Binding-site contacts:
Ligand atom C6 contacts residue ASN479 of chain 1.A at 3.5 Å.
Ligand atom O6 contacts residue ILE257 of chain 1.A at 4.5 Å.
Ligand atom C4 contacts residue ASN484 of chain 1.A at 4.3 Å.
Ligand atom C1 contacts residue ASN484 of chain 1.A at 1.5 Å.
Ligand atom O5 contacts residue ASN484 of chain 1.A at 2.6 Å (h-bond).
Ligand atom C2 contacts residue ASN484 of chain 1.A at 2.4 Å.
Ligand atom N2 contacts residue ASN484 of chain 1.A at 2.7 Å (h-bond).
Ligand atom C5 contacts residue ASN484 of chain 1.A at 3.8 Å.
Ligand atom C5 contacts residue ASN479 of chain 1.A at 4.3 Å.
Ligand atom O5 contacts residue ASN479 of chain 1.A at 3.8 Å.
Ligand atom C8 contacts residue ASN484 of chain 1.A at 3.6 Å.
Ligand atom C7 contacts residue ASN484 of chain 1.A at 3.3 Å.
Ligand atom O6 contacts residue ASN479 of chain 1.A at 2.7 Å (h-bond).
Ligand atom C3 contacts residue ASN484 of chain 1.A at 3.8 Å.
Ligand atom O7 contacts residue ASN484 of chain 1.A at 4.2 Å.

Sequence of chain 1.A:
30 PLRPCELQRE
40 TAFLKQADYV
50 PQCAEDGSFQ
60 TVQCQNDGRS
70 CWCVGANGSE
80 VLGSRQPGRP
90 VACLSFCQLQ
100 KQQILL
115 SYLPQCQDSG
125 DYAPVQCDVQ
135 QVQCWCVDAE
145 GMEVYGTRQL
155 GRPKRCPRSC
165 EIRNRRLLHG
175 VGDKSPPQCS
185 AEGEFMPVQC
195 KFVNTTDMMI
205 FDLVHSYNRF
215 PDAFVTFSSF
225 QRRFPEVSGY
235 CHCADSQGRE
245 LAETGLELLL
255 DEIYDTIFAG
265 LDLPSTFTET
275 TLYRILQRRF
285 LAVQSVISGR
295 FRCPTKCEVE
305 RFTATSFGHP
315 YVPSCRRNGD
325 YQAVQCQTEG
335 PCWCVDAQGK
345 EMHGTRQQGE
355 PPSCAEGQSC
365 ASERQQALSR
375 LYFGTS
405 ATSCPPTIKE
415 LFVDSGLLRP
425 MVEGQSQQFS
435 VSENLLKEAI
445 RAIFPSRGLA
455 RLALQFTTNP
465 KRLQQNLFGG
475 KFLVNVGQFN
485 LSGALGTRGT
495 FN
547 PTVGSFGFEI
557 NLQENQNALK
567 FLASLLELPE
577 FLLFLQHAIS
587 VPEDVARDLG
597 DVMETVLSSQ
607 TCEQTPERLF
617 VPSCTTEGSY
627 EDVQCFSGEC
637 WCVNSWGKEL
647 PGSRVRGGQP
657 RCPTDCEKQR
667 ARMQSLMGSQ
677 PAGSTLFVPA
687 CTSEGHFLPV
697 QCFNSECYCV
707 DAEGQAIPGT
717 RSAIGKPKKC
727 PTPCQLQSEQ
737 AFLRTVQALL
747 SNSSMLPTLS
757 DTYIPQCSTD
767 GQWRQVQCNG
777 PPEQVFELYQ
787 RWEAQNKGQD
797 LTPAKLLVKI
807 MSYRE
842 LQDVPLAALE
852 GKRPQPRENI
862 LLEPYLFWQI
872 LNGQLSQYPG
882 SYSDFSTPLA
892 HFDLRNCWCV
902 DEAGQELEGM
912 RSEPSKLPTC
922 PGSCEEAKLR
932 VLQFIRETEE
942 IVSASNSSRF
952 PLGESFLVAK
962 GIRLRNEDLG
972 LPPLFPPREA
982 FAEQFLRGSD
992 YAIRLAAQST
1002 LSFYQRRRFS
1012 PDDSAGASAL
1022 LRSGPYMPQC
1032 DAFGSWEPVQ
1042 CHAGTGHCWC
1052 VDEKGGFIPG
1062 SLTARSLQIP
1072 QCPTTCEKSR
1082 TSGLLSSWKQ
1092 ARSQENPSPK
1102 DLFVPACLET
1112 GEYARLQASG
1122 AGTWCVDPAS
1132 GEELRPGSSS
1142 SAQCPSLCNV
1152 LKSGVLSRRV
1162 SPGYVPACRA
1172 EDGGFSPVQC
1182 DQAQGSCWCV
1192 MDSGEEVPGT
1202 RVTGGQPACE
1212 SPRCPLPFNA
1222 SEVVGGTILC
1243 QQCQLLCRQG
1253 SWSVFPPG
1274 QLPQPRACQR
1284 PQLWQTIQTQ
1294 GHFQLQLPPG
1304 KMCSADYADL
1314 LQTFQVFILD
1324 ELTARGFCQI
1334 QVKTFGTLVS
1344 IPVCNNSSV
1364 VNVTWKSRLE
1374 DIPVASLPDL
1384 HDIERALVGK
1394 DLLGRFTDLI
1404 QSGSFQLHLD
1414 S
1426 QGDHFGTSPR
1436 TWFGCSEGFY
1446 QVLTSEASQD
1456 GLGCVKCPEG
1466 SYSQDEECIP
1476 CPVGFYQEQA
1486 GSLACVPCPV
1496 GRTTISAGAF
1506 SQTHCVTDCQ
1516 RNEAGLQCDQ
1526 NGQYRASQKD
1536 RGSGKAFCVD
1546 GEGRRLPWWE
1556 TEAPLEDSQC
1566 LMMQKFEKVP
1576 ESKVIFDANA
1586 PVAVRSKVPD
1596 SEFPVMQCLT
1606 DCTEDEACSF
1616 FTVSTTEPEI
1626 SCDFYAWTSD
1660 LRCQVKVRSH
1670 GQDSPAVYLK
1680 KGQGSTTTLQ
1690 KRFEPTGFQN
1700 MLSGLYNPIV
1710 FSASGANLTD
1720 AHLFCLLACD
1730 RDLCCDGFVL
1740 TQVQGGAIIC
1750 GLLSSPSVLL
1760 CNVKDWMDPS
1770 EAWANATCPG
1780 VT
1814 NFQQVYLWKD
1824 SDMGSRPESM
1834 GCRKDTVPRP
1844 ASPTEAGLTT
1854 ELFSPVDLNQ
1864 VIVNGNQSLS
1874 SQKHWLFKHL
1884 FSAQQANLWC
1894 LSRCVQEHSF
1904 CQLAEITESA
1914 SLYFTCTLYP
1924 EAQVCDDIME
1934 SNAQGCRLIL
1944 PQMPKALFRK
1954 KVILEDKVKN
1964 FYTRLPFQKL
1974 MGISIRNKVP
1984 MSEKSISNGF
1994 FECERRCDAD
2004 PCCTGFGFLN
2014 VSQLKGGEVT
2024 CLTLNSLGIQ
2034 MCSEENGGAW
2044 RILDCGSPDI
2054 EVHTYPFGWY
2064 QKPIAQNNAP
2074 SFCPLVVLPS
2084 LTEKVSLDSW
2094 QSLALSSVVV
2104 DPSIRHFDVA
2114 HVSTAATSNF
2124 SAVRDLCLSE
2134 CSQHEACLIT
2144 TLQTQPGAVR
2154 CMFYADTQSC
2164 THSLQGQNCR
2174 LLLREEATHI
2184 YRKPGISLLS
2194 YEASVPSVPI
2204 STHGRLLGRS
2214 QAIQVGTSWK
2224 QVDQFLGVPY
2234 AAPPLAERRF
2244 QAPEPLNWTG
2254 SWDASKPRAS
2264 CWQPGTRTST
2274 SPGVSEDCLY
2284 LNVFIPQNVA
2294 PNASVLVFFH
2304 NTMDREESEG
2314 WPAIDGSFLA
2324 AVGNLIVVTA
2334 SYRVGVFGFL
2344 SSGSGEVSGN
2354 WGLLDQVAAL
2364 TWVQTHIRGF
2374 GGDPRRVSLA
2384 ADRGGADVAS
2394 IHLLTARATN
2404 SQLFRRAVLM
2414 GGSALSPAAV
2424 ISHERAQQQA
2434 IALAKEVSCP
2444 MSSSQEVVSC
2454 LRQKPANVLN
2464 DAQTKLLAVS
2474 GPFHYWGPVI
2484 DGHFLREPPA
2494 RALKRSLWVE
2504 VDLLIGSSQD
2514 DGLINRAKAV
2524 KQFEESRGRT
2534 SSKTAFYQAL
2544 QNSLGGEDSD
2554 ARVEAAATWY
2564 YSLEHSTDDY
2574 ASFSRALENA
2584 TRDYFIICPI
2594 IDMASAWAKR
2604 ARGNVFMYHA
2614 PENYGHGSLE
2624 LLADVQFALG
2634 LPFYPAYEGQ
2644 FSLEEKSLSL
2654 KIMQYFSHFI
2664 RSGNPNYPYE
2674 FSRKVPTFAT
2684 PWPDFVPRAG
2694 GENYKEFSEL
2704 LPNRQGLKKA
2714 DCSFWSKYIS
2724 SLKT

The protein below binds the small molecule below.
Small molecule (SMILES): CC(=O)N[C@H]1[C@H](O[C@H]2[C@H](O)[C@@H](NC(C)=O)CO[C@@H]2CO)O[C@H](CO)[C@@H](O)[C@@H]1O